Binding-site contacts:
Ligand atom C7 contacts residue ASN135 of chain 1.C at 3.3 Å.
Ligand atom C8 contacts residue TYR124 of chain 1.C at 4.2 Å (hydrophobic).
Ligand atom C2 contacts residue ASN135 of chain 1.C at 2.4 Å.
Ligand atom C4 contacts residue ASN135 of chain 1.C at 4.2 Å.
Ligand atom O5 contacts residue ASN135 of chain 1.C at 2.4 Å (h-bond).
Ligand atom O7 contacts residue ASN135 of chain 1.C at 3.6 Å.
Ligand atom C3 contacts residue ASN135 of chain 1.C at 3.8 Å.
Ligand atom O7 contacts residue TYR124 of chain 1.C at 3.5 Å.
Ligand atom C8 contacts residue ASN135 of chain 1.C at 3.9 Å.
Ligand atom C1 contacts residue ASN135 of chain 1.C at 1.5 Å.
Ligand atom C5 contacts residue ASN135 of chain 1.C at 3.7 Å.
Ligand atom C7 contacts residue TYR124 of chain 1.C at 4.2 Å (hydrophobic).
Ligand atom N2 contacts residue ASN135 of chain 1.C at 2.9 Å (h-bond).

Sequence of chain 1.C:
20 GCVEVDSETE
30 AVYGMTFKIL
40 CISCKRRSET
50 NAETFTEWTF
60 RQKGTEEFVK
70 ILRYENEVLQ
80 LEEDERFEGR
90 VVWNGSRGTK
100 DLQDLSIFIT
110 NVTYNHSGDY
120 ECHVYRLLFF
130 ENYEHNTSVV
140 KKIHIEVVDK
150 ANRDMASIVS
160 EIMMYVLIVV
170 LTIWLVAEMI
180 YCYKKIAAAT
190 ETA

This small molecule binds to this protein.
Small molecule (SMILES): CC(=O)N[C@@H]1[C@@H](O)[C@H](O)[C@@H](CO)O[C@H]1O